The protein below binds the small molecule below.
Small molecule (SMILES): O=c1[nH]c2cc(C(F)(F)F)c(N3CCOCC3)cc2n(CP(=O)(O)O)c1=O

Sequence of chain 1.A:
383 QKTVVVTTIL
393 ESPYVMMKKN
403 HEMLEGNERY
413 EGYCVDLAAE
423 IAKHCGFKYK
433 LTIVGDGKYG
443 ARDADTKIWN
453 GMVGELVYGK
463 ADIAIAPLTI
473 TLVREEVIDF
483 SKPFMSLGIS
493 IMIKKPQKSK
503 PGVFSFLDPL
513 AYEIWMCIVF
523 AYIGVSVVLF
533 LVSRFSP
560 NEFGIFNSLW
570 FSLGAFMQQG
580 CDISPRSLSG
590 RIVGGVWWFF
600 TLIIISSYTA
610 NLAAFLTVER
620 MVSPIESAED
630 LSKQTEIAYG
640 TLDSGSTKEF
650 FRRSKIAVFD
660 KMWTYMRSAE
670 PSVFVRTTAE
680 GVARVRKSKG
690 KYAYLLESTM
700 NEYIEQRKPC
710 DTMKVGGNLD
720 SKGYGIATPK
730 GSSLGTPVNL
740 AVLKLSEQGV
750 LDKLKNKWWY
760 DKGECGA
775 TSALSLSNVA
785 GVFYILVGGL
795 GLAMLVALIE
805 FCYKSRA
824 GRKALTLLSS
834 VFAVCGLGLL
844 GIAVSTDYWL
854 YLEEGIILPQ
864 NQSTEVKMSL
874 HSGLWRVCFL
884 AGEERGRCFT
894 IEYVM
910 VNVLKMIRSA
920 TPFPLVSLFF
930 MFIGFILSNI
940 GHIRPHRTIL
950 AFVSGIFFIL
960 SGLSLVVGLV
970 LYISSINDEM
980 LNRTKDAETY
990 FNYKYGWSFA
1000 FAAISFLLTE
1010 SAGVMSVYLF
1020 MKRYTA

Binding-site contacts:
Ligand atom CAK contacts residue MET699 of chain 1.A at 3.8 Å (hydrophobic).
Ligand atom FAH contacts residue MET699 of chain 1.A at 3.6 Å.
Ligand atom CAJ contacts residue TYR723 of chain 1.A at 3.3 Å (hydrophobic).
Ligand atom OAB contacts residue ARG476 of chain 1.A at 2.8 Å (salt-bridge).
Ligand atom OAA contacts residue ARG476 of chain 1.A at 2.6 Å (salt-bridge).
Ligand atom CAI contacts residue TYR441 of chain 1.A at 3.6 Å (hydrophobic).
Ligand atom CAW contacts residue TYR441 of chain 1.A at 3.4 Å (hydrophobic).
Ligand atom CAS contacts residue TYR723 of chain 1.A at 3.7 Å (hydrophobic).
Ligand atom CAV contacts residue TYR441 of chain 1.A at 3.5 Å (hydrophobic).
Ligand atom CAL contacts residue GLU393 of chain 1.A at 3.3 Å.
Ligand atom NAP contacts residue TYR441 of chain 1.A at 3.5 Å.
Ligand atom CAZ contacts residue TYR723 of chain 1.A at 3.5 Å (hydrophobic).
Ligand atom OAE contacts residue SER645 of chain 1.A at 2.9 Å (h-bond).
Ligand atom OAD contacts residue SER645 of chain 1.A at 3.3 Å (h-bond).
Ligand atom CAU contacts residue TYR441 of chain 1.A at 3.5 Å (hydrophobic).
Ligand atom OAQ contacts residue THR677 of chain 1.A at 3.3 Å (h-bond).
Ligand atom OAC contacts residue SER645 of chain 1.A at 3.6 Å.
Ligand atom CAT contacts residue THR471 of chain 1.A at 3.4 Å.
Ligand atom NAP contacts residue THR471 of chain 1.A at 3.5 Å (h-bond).
Ligand atom CAJ contacts residue PRO469 of chain 1.A at 3.7 Å (hydrophobic).
Ligand atom FAG contacts residue TYR723 of chain 1.A at 3.0 Å.
Ligand atom FAH contacts residue TYR441 of chain 1.A at 3.6 Å.
Ligand atom FAF contacts residue MET699 of chain 1.A at 3.3 Å.
Ligand atom OAC contacts residue GLY644 of chain 1.A at 3.8 Å.
Ligand atom PBA contacts residue SER645 of chain 1.A at 3.7 Å.
Ligand atom OAB contacts residue TYR441 of chain 1.A at 3.5 Å.
Ligand atom NAP contacts residue PRO469 of chain 1.A at 3.0 Å (h-bond).
Ligand atom OAQ contacts residue MET699 of chain 1.A at 3.5 Å.
Ligand atom OAE contacts residue GLY644 of chain 1.A at 3.6 Å.
Ligand atom FAH contacts residue GLU393 of chain 1.A at 3.1 Å.
Ligand atom OAA contacts residue THR471 of chain 1.A at 2.8 Å (h-bond).
Ligand atom FAF contacts residue TYR723 of chain 1.A at 3.3 Å.
Ligand atom CAJ contacts residue TYR441 of chain 1.A at 3.5 Å (hydrophobic).
Ligand atom NAY contacts residue TYR441 of chain 1.A at 3.4 Å.
Ligand atom CAT contacts residue TYR441 of chain 1.A at 3.5 Å (hydrophobic).
Ligand atom CAS contacts residue TYR441 of chain 1.A at 3.5 Å (hydrophobic).
Ligand atom FAG contacts residue TYR396 of chain 1.A at 3.8 Å.
Ligand atom CAK contacts residue THR677 of chain 1.A at 3.5 Å.
Ligand atom FAF contacts residue GLU696 of chain 1.A at 3.4 Å.
Ligand atom OAA contacts residue LEU470 of chain 1.A at 3.5 Å.